Binding-site contacts:
Ligand atom C15 contacts residue VAL147 of chain 1.A at 4.4 Å (hydrophobic).
Ligand atom C3 contacts residue MET72 of chain 1.A at 3.8 Å (hydrophobic).
Ligand atom C1 contacts residue SER68 of chain 1.A at 4.2 Å.
Ligand atom C1 contacts residue ASN75 of chain 1.A at 3.8 Å.
Ligand atom O7 contacts residue MET72 of chain 1.A at 3.9 Å.
Ligand atom C2 contacts residue THR145 of chain 1.A at 3.5 Å.
Ligand atom O2 contacts residue MET72 of chain 1.A at 3.9 Å.
Ligand atom C2 contacts residue ASN75 of chain 1.A at 3.5 Å.
Ligand atom C1 contacts residue THR145 of chain 1.A at 3.4 Å.
Ligand atom C5 contacts residue THR145 of chain 1.A at 4.5 Å.
Ligand atom C1 contacts residue ASN130 of chain 1.A at 4.5 Å.
Ligand atom C1 contacts residue MET72 of chain 1.A at 4.2 Å (hydrophobic).
Ligand atom O6 contacts residue MET72 of chain 1.A at 4.2 Å.
Ligand atom C16 contacts residue VAL147 of chain 1.A at 4.4 Å (hydrophobic).
Ligand atom C1 contacts residue MET263 of chain 1.A at 3.8 Å (hydrophobic).
Ligand atom C2 contacts residue MET263 of chain 1.A at 4.4 Å (hydrophobic).
Ligand atom C17 contacts residue TYR89 of chain 1.A at 3.6 Å (hydrophobic).
Ligand atom C2 contacts residue MET72 of chain 1.A at 4.4 Å (hydrophobic).
Ligand atom C1 contacts residue GLU94 of chain 1.A at 4.5 Å.
Ligand atom C15 contacts residue MET72 of chain 1.A at 4.3 Å (hydrophobic).
Ligand atom OH contacts residue ASN75 of chain 1.A at 3.0 Å (h-bond).
Ligand atom C1 contacts residue ALA71 of chain 1.A at 3.8 Å (hydrophobic).
Ligand atom C16 contacts residue GLN91 of chain 1.A at 3.7 Å.
Ligand atom OH contacts residue PHE79 of chain 1.A at 4.4 Å.
Ligand atom C16 contacts residue THR145 of chain 1.A at 4.0 Å.
Ligand atom C1 contacts residue LEU143 of chain 1.A at 3.8 Å (hydrophobic).
Ligand atom OH contacts residue ALA71 of chain 1.A at 4.1 Å.
Ligand atom C3 contacts residue MET263 of chain 1.A at 3.9 Å (hydrophobic).
Ligand atom C17 contacts residue PHE79 of chain 1.A at 3.4 Å (hydrophobic).
Ligand atom C5 contacts residue MET72 of chain 1.A at 3.6 Å (hydrophobic).
Ligand atom OH contacts residue MET72 of chain 1.A at 3.3 Å.
Ligand atom O2 contacts residue THR145 of chain 1.A at 3.8 Å.
Ligand atom C3 contacts residue THR145 of chain 1.A at 3.9 Å.

Sequence of chain 1.A:
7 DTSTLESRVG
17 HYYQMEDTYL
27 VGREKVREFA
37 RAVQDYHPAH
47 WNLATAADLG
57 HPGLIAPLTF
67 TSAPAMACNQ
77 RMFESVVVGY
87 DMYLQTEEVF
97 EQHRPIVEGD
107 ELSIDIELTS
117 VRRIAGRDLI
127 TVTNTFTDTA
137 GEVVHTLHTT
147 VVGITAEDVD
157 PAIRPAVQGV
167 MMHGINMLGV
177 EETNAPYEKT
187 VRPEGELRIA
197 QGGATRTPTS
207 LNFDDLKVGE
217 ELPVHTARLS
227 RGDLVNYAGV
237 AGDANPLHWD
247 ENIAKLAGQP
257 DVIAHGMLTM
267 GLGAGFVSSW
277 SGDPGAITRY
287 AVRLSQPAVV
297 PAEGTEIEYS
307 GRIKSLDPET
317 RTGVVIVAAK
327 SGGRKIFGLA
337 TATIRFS

This small molecule binds to this protein.
Small molecule (SMILES): C[C@H](CO)OC[C@@H](C)OC[C@@H](C)OC[C@@H](C)OC[C@@H](C)OC[C@H](C)OC[C@@H](C)O